Sequence of chain 3.B:
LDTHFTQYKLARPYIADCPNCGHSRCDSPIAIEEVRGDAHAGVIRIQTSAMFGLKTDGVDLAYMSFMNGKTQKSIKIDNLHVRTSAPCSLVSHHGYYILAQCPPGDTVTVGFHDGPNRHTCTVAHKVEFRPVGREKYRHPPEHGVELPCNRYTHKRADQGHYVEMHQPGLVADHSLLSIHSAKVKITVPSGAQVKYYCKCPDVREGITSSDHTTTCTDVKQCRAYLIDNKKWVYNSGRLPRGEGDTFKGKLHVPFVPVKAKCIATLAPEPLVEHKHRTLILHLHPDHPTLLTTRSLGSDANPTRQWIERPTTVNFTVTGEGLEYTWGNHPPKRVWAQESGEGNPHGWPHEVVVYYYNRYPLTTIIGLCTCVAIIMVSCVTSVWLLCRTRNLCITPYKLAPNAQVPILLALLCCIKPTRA

Binding-site contacts:
Ligand atom C4 contacts residue ASN80 of chain 3.B at 4.0 Å.
Ligand atom O4 contacts residue ASN80 of chain 3.B at 3.1 Å (h-bond).
Ligand atom SBB contacts residue HIS114 of chain 3.B at 4.2 Å.
Ligand atom OBA contacts residue HIS114 of chain 3.B at 3.0 Å (h-bond).
Ligand atom O6B contacts residue ASN80 of chain 3.B at 3.0 Å (h-bond).
Ligand atom O6A contacts residue ASN80 of chain 3.B at 4.5 Å.
Ligand atom OAH contacts residue HIS82 of chain 3.B at 3.1 Å (h-bond).
Ligand atom C3 contacts residue HIS82 of chain 3.B at 4.3 Å.
Ligand atom OBA contacts residue HIS82 of chain 3.B at 4.3 Å.
Ligand atom SAG contacts residue HIS82 of chain 3.B at 3.7 Å.
Ligand atom N2 contacts residue HIS82 of chain 3.B at 4.5 Å.
Ligand atom OAB contacts residue ASN80 of chain 3.B at 4.5 Å.
Ligand atom OAH contacts residue ASN80 of chain 3.B at 3.2 Å (h-bond).
Ligand atom SAG contacts residue ASN80 of chain 3.B at 4.3 Å.
Ligand atom O3 contacts residue HIS82 of chain 3.B at 3.9 Å.
Ligand atom OBC contacts residue HIS114 of chain 3.B at 4.1 Å.
Ligand atom C2 contacts residue HIS82 of chain 3.B at 4.2 Å.
Ligand atom O3 contacts residue HIS114 of chain 3.B at 3.3 Å (h-bond).
Ligand atom C6 contacts residue ASN80 of chain 3.B at 3.8 Å.
Ligand atom O4 contacts residue HIS114 of chain 3.B at 3.6 Å.
Ligand atom OAF contacts residue HIS82 of chain 3.B at 3.2 Å (h-bond).

The protein below binds the small molecule below.
Small molecule (SMILES): O=C(O)[C@@H]1O[C@H](O[C@H]2[C@@H](OS(=O)(=O)O)O[C@@H](O)[C@H](NS(=O)(=O)O)[C@H]2O)[C@@H](OS(=O)(=O)O)[C@H](O)[C@@H]1O